Sequence of chain 1.A:
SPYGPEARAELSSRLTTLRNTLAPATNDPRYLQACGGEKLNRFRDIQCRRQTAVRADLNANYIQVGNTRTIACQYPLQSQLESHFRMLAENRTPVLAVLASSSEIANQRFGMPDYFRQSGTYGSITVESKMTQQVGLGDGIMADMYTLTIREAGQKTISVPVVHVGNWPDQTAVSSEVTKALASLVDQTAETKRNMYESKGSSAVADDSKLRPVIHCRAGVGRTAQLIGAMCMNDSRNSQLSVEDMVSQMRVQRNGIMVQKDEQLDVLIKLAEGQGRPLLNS

Binding-site contacts:
Ligand atom C1 contacts residue ALA242 of chain 1.A at 3.5 Å (hydrophobic).
Ligand atom S contacts residue ASP193 of chain 1.A at 3.7 Å.
Ligand atom C8 contacts residue GLY243 of chain 1.A at 3.5 Å.
Ligand atom C8 contacts residue GLY245 of chain 1.A at 3.9 Å.
Ligand atom C6 contacts residue ASP193 of chain 1.A at 3.3 Å.
Ligand atom C2 contacts residue ALA242 of chain 1.A at 4.0 Å (hydrophobic).
Ligand atom O1 contacts residue GLY245 of chain 1.A at 2.5 Å (h-bond).
Ligand atom O2 contacts residue GLY245 of chain 1.A at 3.4 Å.
Ligand atom O2 contacts residue ARG246 of chain 1.A at 3.1 Å (salt-bridge).
Ligand atom C6 contacts residue ALA242 of chain 1.A at 2.9 Å (hydrophobic).
Ligand atom C3 contacts residue ASP193 of chain 1.A at 3.4 Å.
Ligand atom C6 contacts residue ARG241 of chain 1.A at 3.2 Å.
Ligand atom C4 contacts residue PHE66 of chain 1.A at 4.0 Å (hydrophobic).
Ligand atom C5 contacts residue ASP193 of chain 1.A at 3.0 Å.
Ligand atom C2 contacts residue GLN283 of chain 1.A at 2.8 Å.
Ligand atom C7 contacts residue ARG241 of chain 1.A at 3.5 Å.
Ligand atom C3 contacts residue GLN283 of chain 1.A at 3.3 Å.
Ligand atom S contacts residue GLY243 of chain 1.A at 3.8 Å.
Ligand atom S contacts residue VAL244 of chain 1.A at 3.9 Å.
Ligand atom C1 contacts residue GLN283 of chain 1.A at 3.9 Å.
Ligand atom C5 contacts residue PHE66 of chain 1.A at 3.6 Å (hydrophobic).
Ligand atom C8 contacts residue ARG246 of chain 1.A at 3.6 Å.
Ligand atom C1 contacts residue ASP193 of chain 1.A at 3.0 Å.
Ligand atom O1 contacts residue GLY243 of chain 1.A at 3.4 Å (h-bond).
Ligand atom C5 contacts residue ALA242 of chain 1.A at 3.6 Å (hydrophobic).
Ligand atom O1 contacts residue VAL244 of chain 1.A at 2.6 Å (h-bond).
Ligand atom O2 contacts residue ASP193 of chain 1.A at 3.2 Å (salt-bridge).
Ligand atom C8 contacts residue VAL244 of chain 1.A at 3.8 Å (hydrophobic).
Ligand atom C8 contacts residue THR247 of chain 1.A at 2.8 Å.
Ligand atom C6 contacts residue ARG246 of chain 1.A at 3.8 Å.
Ligand atom C7 contacts residue CYS240 of chain 1.A at 3.0 Å (hydrophobic).
Ligand atom C7 contacts residue ALA242 of chain 1.A at 3.5 Å (hydrophobic).
Ligand atom C8 contacts residue CYS240 of chain 1.A at 1.7 Å (hydrophobic).
Ligand atom C5 contacts residue ARG241 of chain 1.A at 3.5 Å.
Ligand atom C7 contacts residue ARG246 of chain 1.A at 3.4 Å.
Ligand atom C7 contacts residue GLY243 of chain 1.A at 3.3 Å.
Ligand atom C2 contacts residue ASP193 of chain 1.A at 3.1 Å.
Ligand atom O1 contacts residue ALA242 of chain 1.A at 4.0 Å.
Ligand atom C4 contacts residue ASP193 of chain 1.A at 3.0 Å.
Ligand atom S contacts residue GLY245 of chain 1.A at 3.5 Å (h-bond).

The protein below binds the small molecule below.
Small molecule (SMILES): C=CS(=O)(=O)c1ccccc1